Binding-site contacts:
Ligand atom O7 contacts residue LEU902 of chain 1.C at 4.1 Å.
Ligand atom N2 contacts residue LEU902 of chain 1.C at 4.4 Å.
Ligand atom C1 contacts residue ASN697 of chain 1.C at 1.4 Å.
Ligand atom C5 contacts residue ASN697 of chain 1.C at 3.7 Å.
Ligand atom C3 contacts residue LEU902 of chain 1.C at 3.9 Å (hydrophobic).
Ligand atom O4 contacts residue LEU902 of chain 1.C at 4.1 Å.
Ligand atom C5 contacts residue GLN906 of chain 1.C at 4.3 Å.
Ligand atom C2 contacts residue ASN697 of chain 1.C at 2.5 Å.
Ligand atom C2 contacts residue GLN1051 of chain 1.C at 4.5 Å.
Ligand atom N2 contacts residue ASN697 of chain 1.C at 2.9 Å (h-bond).
Ligand atom O7 contacts residue ASN697 of chain 1.C at 4.3 Å.
Ligand atom O5 contacts residue ASN697 of chain 1.C at 2.4 Å (h-bond).
Ligand atom C1 contacts residue GLN1051 of chain 1.C at 3.7 Å.
Ligand atom C3 contacts residue ASN697 of chain 1.C at 3.8 Å.
Ligand atom C7 contacts residue ASN697 of chain 1.C at 3.8 Å.
Ligand atom O5 contacts residue GLN1051 of chain 1.C at 3.6 Å.
Ligand atom C4 contacts residue ASN697 of chain 1.C at 4.2 Å.
Ligand atom O3 contacts residue LEU902 of chain 1.C at 4.1 Å.

A small-molecule ligand and the protein it binds are described below.
Small molecule (SMILES): CC(=O)N[C@H]1[C@H](O[C@H]2[C@H](O)[C@@H](NC(C)=O)CO[C@@H]2CO)O[C@H](CO)[C@@H](O)[C@@H]1O

Sequence of chain 1.C:
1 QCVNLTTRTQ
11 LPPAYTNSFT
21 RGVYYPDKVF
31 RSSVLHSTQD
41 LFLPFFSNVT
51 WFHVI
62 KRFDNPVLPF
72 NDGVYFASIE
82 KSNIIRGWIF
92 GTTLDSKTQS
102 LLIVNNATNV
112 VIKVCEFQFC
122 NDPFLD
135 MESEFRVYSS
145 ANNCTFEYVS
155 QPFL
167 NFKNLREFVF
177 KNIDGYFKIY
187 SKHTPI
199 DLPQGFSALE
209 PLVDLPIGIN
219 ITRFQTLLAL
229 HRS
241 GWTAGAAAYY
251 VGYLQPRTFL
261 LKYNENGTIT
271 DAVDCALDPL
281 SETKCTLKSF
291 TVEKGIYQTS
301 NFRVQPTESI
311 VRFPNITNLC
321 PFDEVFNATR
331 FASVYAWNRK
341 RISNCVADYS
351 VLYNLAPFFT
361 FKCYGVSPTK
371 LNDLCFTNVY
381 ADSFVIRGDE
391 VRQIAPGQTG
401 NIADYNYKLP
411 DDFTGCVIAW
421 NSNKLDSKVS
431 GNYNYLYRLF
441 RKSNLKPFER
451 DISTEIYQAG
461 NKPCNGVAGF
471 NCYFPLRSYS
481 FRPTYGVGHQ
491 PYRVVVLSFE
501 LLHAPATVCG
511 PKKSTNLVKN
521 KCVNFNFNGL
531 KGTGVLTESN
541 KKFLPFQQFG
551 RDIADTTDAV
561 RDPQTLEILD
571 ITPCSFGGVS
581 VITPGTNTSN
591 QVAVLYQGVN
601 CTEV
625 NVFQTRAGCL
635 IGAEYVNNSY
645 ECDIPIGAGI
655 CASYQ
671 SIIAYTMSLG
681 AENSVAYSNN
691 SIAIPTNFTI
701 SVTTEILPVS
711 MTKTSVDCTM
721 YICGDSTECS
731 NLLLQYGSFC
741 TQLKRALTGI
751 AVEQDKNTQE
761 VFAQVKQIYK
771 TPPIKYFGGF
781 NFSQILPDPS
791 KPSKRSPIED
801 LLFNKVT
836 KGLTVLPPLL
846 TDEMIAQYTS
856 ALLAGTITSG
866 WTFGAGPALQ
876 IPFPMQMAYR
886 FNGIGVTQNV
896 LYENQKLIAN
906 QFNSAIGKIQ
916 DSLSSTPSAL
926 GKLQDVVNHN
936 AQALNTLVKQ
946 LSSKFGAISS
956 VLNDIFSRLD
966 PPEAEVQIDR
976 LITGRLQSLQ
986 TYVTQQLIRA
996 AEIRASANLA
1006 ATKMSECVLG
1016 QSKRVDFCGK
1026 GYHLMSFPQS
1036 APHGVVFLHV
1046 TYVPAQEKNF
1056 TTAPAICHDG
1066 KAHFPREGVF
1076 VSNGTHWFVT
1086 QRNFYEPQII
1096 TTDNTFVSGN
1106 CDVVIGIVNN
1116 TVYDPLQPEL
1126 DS